Sequence of chain 1.A:
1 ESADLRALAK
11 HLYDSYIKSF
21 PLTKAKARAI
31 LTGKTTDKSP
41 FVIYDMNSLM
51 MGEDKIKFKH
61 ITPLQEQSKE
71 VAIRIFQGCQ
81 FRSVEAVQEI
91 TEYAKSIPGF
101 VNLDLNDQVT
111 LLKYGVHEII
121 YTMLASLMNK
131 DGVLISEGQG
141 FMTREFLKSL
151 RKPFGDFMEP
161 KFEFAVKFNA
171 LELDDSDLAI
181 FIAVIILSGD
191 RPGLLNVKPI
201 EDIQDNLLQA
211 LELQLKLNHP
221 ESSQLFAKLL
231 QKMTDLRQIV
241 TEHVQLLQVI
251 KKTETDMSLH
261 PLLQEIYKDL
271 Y

A protein and the small-molecule ligand that binds it are described below.
Small molecule (SMILES): Cc1oc(-c2ccccc2)nc1CCOc1ccc(CC2SC(=O)NC2=O)c2sccc12

Binding-site contacts:
Ligand atom N29 contacts residue LEU263 of chain 1.A at 3.8 Å.
Ligand atom C30 contacts residue HIS243 of chain 1.A at 3.3 Å.
Ligand atom O28 contacts residue HIS117 of chain 1.A at 2.6 Å (h-bond).
Ligand atom C23 contacts residue MET158 of chain 1.A at 3.7 Å (hydrophobic).
Ligand atom C26 contacts residue SER83 of chain 1.A at 3.0 Å.
Ligand atom O06 contacts residue ILE75 of chain 1.A at 3.8 Å.
Ligand atom O15 contacts residue CYS79 of chain 1.A at 3.7 Å.
Ligand atom N04 contacts residue ILE135 of chain 1.A at 3.3 Å.
Ligand atom C05 contacts residue ILE135 of chain 1.A at 3.6 Å (hydrophobic).
Ligand atom C27 contacts residue SER83 of chain 1.A at 3.0 Å.
Ligand atom C03 contacts residue ILE135 of chain 1.A at 3.6 Å (hydrophobic).
Ligand atom C22 contacts residue MET158 of chain 1.A at 3.7 Å (hydrophobic).
Ligand atom C12 contacts residue GLY78 of chain 1.A at 3.7 Å.
Ligand atom O06 contacts residue CYS79 of chain 1.A at 3.7 Å.
Ligand atom C27 contacts residue HIS117 of chain 1.A at 3.5 Å.
Ligand atom C11 contacts residue SER136 of chain 1.A at 3.4 Å.
Ligand atom C27 contacts residue TYR267 of chain 1.A at 3.8 Å (hydrophobic).
Ligand atom O28 contacts residue SER83 of chain 1.A at 2.5 Å (h-bond).
Ligand atom C25 contacts residue SER83 of chain 1.A at 3.2 Å.
Ligand atom O28 contacts residue LEU263 of chain 1.A at 3.7 Å.
Ligand atom C20 contacts residue CYS79 of chain 1.A at 3.8 Å (hydrophobic).
Ligand atom S24 contacts residue LYS161 of chain 1.A at 3.8 Å.
Ligand atom C18 contacts residue CYS79 of chain 1.A at 3.3 Å (hydrophobic).
Ligand atom C16 contacts residue CYS79 of chain 1.A at 3.6 Å (hydrophobic).
Ligand atom C21 contacts residue CYS79 of chain 1.A at 3.5 Å (hydrophobic).
Ligand atom C22 contacts residue CYS79 of chain 1.A at 3.7 Å (hydrophobic).
Ligand atom C23 contacts residue PHE157 of chain 1.A at 3.7 Å (hydrophobic).
Ligand atom C10 contacts residue KNA1 of chain 1.E at 3.7 Å.
Ligand atom C17 contacts residue CYS79 of chain 1.A at 3.6 Å (hydrophobic).
Ligand atom C01 contacts residue CYS79 of chain 1.A at 3.3 Å (hydrophobic).
Ligand atom C25 contacts residue TYR121 of chain 1.A at 3.6 Å (hydrophobic).
Ligand atom C11 contacts residue KNA1 of chain 1.E at 3.6 Å.
Ligand atom N29 contacts residue TYR267 of chain 1.A at 2.8 Å (h-bond).
Ligand atom C02 contacts residue CYS79 of chain 1.A at 3.4 Å (hydrophobic).
Ligand atom C18 contacts residue SER83 of chain 1.A at 3.5 Å.
Ligand atom O31 contacts residue HIS243 of chain 1.A at 2.9 Å (h-bond).
Ligand atom O31 contacts residue PHE76 of chain 1.A at 3.2 Å.
Ligand atom C01 contacts residue MET158 of chain 1.A at 3.3 Å (hydrophobic).
Ligand atom O15 contacts residue LEU124 of chain 1.A at 3.5 Å.
Ligand atom C10 contacts residue PHE58 of chain 1.A at 3.7 Å (hydrophobic).